Sequence of chain 1.F:
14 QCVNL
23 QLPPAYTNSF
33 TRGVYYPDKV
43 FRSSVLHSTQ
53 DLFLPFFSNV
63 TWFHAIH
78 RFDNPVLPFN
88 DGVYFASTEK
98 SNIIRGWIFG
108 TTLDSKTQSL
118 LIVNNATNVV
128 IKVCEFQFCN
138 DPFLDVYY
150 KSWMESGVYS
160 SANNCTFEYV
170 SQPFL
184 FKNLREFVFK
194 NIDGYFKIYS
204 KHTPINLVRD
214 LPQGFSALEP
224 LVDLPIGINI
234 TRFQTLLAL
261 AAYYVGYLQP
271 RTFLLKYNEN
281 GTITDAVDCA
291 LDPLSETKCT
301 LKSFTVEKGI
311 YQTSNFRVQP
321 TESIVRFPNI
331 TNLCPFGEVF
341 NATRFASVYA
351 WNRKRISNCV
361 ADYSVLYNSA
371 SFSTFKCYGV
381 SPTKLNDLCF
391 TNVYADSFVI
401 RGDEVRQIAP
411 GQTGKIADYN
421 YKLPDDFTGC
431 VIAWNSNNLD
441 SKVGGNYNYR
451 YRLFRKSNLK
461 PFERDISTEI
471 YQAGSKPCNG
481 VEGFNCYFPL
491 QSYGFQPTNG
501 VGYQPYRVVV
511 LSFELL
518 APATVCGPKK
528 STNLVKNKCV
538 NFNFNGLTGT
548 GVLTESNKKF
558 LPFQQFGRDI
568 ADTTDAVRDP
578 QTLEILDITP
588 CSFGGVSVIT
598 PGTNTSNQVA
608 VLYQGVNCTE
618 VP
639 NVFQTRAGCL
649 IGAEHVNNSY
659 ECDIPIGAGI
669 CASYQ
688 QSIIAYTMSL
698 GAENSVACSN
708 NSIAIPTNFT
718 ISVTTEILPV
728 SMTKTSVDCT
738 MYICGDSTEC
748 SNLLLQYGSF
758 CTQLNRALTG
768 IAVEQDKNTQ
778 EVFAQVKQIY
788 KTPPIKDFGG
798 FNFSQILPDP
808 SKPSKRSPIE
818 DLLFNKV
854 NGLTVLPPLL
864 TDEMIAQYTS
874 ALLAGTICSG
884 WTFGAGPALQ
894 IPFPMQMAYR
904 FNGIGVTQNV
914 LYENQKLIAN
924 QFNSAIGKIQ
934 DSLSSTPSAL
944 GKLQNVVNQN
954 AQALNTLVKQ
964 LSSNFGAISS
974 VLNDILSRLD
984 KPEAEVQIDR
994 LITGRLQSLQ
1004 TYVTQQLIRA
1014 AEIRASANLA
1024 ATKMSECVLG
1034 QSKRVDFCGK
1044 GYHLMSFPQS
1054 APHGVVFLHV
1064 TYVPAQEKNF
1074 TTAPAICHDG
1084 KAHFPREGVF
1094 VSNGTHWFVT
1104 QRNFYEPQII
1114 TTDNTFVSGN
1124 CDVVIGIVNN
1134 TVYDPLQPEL

Binding-site contacts:
Ligand atom C4 contacts residue ASN1132 of chain 1.F at 4.3 Å.
Ligand atom C1 contacts residue ASN1132 of chain 1.F at 1.5 Å.
Ligand atom C3 contacts residue ASN1132 of chain 1.F at 3.8 Å.
Ligand atom O7 contacts residue ASN1132 of chain 1.F at 3.0 Å (h-bond).
Ligand atom C8 contacts residue ASN1132 of chain 1.F at 4.3 Å.
Ligand atom C5 contacts residue ASN1132 of chain 1.F at 3.7 Å.
Ligand atom C7 contacts residue ASN1132 of chain 1.F at 3.1 Å.
Ligand atom C2 contacts residue ASN1132 of chain 1.F at 2.5 Å.
Ligand atom N2 contacts residue ASN1132 of chain 1.F at 2.9 Å (h-bond).
Ligand atom O5 contacts residue ASN1132 of chain 1.F at 2.4 Å (h-bond).

The small molecule below binds the protein below.
Small molecule (SMILES): CC(=O)N[C@@H]1[C@@H](O)[C@H](O)[C@@H](CO)O[C@H]1O